Sequence of chain 1.E:
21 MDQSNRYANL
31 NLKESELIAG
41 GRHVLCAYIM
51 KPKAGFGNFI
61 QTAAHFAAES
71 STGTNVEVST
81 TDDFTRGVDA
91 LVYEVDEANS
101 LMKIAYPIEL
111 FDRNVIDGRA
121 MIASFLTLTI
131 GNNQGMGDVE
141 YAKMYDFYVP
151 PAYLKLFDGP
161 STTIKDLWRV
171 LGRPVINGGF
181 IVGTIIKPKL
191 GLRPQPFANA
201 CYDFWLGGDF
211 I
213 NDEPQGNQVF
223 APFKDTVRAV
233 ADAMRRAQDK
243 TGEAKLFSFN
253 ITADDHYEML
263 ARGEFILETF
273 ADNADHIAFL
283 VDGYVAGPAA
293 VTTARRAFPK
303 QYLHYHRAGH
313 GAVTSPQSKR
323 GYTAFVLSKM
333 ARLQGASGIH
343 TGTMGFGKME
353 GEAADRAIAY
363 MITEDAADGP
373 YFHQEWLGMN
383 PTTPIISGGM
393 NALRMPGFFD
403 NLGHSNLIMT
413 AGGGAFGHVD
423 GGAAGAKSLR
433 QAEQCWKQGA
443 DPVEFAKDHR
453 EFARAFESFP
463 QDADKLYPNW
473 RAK

Sequence of chain 1.F:
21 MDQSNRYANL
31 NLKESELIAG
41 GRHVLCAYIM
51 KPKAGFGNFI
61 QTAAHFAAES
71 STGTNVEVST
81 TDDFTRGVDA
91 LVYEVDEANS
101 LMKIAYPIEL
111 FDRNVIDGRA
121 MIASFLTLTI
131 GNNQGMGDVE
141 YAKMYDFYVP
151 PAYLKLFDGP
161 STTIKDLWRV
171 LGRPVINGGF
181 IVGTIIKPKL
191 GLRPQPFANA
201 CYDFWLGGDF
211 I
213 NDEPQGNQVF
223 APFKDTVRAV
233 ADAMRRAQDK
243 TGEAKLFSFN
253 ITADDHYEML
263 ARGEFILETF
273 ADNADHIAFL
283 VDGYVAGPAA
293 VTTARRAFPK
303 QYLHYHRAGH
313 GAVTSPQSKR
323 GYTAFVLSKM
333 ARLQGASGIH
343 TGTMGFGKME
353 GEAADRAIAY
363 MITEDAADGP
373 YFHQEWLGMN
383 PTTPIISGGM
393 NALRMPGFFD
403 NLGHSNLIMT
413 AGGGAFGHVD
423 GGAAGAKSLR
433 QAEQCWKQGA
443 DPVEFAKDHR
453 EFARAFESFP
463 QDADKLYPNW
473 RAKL

The small molecule below binds the protein below.
Small molecule (SMILES): O=C(O)[C@@](O)(COP(=O)(O)O)[C@H](O)[C@H](O)COP(=O)(O)O

Binding-site contacts:
Ligand atom O3 contacts residue HIS308 of chain 1.E at 3.1 Å (h-bond).
Ligand atom O7 contacts residue LYS350 of chain 1.E at 3.0 Å (salt-bridge).
Ligand atom C contacts residue MG1 of chain 1.P at 3.1 Å.
Ligand atom O4 contacts residue GLY390 of chain 1.E at 3.2 Å.
Ligand atom O1 contacts residue LYS187 of chain 1.E at 3.4 Å (salt-bridge).
Ligand atom O7 contacts residue GLU69 of chain 1.F at 3.4 Å (salt-bridge).
Ligand atom C2 contacts residue MG1 of chain 1.P at 3.1 Å.
Ligand atom O6P contacts residue HIS342 of chain 1.E at 3.5 Å.
Ligand atom C3 contacts residue SER389 of chain 1.E at 3.4 Å.
Ligand atom O5P contacts residue SER389 of chain 1.E at 3.0 Å (h-bond).
Ligand atom O6 contacts residue LYS189 of chain 1.E at 2.6 Å (salt-bridge).
Ligand atom O4P contacts residue ARG309 of chain 1.E at 3.1 Å (salt-bridge).
Ligand atom C3 contacts residue KCX212 of chain 1.E at 3.3 Å.
Ligand atom O6 contacts residue LYS187 of chain 1.E at 3.2 Å (salt-bridge).
Ligand atom C3 contacts residue ASN132 of chain 1.F at 3.6 Å.
Ligand atom O3 contacts residue KCX212 of chain 1.E at 3.0 Å (h-bond).
Ligand atom O3 contacts residue GLU215 of chain 1.E at 2.9 Å (salt-bridge).
Ligand atom O6 contacts residue ASN132 of chain 1.F at 3.0 Å (h-bond).
Ligand atom O1P contacts residue GLY415 of chain 1.E at 3.0 Å (h-bond).
Ligand atom O2 contacts residue ILE185 of chain 1.E at 3.4 Å.
Ligand atom O1P contacts residue LYS187 of chain 1.E at 3.3 Å.
Ligand atom O6 contacts residue MG1 of chain 1.P at 2.4 Å.
Ligand atom O3P contacts residue LYS350 of chain 1.E at 2.8 Å (salt-bridge).
Ligand atom O2 contacts residue KCX212 of chain 1.E at 3.3 Å (h-bond).
Ligand atom O6 contacts residue ASP214 of chain 1.E at 3.3 Å (salt-bridge).
Ligand atom O3 contacts residue ASN132 of chain 1.F at 2.9 Å (h-bond).
Ligand atom O4 contacts residue SER389 of chain 1.E at 2.9 Å (h-bond).
Ligand atom O2P contacts residue GLY414 of chain 1.E at 3.1 Å (h-bond).
Ligand atom C contacts residue ASN132 of chain 1.F at 3.1 Å.
Ligand atom C3 contacts residue MG1 of chain 1.P at 3.3 Å.
Ligand atom O5P contacts residue HIS342 of chain 1.E at 2.9 Å (h-bond).
Ligand atom O2 contacts residue LYS187 of chain 1.E at 3.2 Å (salt-bridge).
Ligand atom O7 contacts residue ASN132 of chain 1.F at 3.3 Å (h-bond).
Ligand atom O1P contacts residue THR74 of chain 1.F at 2.8 Å (h-bond).
Ligand atom O3P contacts residue GLY391 of chain 1.E at 2.6 Å (h-bond).
Ligand atom O3 contacts residue MG1 of chain 1.P at 2.4 Å.
Ligand atom O6P contacts residue ARG309 of chain 1.E at 2.7 Å (salt-bridge).
Ligand atom C4 contacts residue ASN132 of chain 1.F at 3.5 Å.
Ligand atom O2 contacts residue MG1 of chain 1.P at 2.5 Å.
Ligand atom C1 contacts residue SER389 of chain 1.E at 3.5 Å.